Sequence of chain 1.B:
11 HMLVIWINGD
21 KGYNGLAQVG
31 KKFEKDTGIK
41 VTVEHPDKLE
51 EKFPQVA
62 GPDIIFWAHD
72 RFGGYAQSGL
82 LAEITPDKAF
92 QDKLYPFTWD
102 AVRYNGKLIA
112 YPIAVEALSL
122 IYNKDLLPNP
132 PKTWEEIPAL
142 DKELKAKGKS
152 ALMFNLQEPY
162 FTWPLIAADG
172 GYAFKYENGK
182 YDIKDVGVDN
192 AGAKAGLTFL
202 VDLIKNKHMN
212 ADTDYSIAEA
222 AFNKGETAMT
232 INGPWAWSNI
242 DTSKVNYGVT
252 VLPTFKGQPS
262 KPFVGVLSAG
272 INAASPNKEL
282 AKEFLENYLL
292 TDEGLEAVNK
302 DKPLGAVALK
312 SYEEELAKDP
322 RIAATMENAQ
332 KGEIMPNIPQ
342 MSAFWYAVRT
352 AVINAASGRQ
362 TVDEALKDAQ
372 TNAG

This protein binds this small molecule.
Small molecule (SMILES): OC[C@H]1O[C@H](O[C@H]2[C@H](O)[C@@H](O)[C@@H](O[C@H]3[C@H](O)[C@@H](O)[C@@H](O)O[C@@H]3CO)O[C@@H]2CO)[C@H](O)[C@@H](O)[C@@H]1O

Binding-site contacts:
Ligand atom O3 contacts residue GLU50 of chain 1.B at 2.6 Å (salt-bridge).
Ligand atom C4 contacts residue GLU50 of chain 1.B at 3.6 Å.
Ligand atom C6 contacts residue GLU159 of chain 1.B at 3.3 Å.
Ligand atom C1 contacts residue TYR161 of chain 1.B at 3.6 Å (hydrophobic).
Ligand atom O3 contacts residue GLU51 of chain 1.B at 3.5 Å.
Ligand atom O3 contacts residue ARG72 of chain 1.B at 2.7 Å (salt-bridge).
Ligand atom O6 contacts residue ARG350 of chain 1.B at 3.2 Å.
Ligand atom O3 contacts residue ALA69 of chain 1.B at 3.6 Å.
Ligand atom O6 contacts residue TYR161 of chain 1.B at 3.0 Å (h-bond).
Ligand atom C4 contacts residue TRP346 of chain 1.B at 3.6 Å (hydrophobic).
Ligand atom C3 contacts residue TRP68 of chain 1.B at 3.6 Å (hydrophobic).
Ligand atom O3 contacts residue TYR347 of chain 1.B at 3.5 Å (h-bond).
Ligand atom C5 contacts residue GLU159 of chain 1.B at 3.7 Å.
Ligand atom O5 contacts residue TRP346 of chain 1.B at 3.3 Å.
Ligand atom C2 contacts residue ARG72 of chain 1.B at 3.6 Å.
Ligand atom C6 contacts residue ARG350 of chain 1.B at 3.2 Å.
Ligand atom O1 contacts residue ASP20 of chain 1.B at 2.6 Å (salt-bridge).
Ligand atom O5 contacts residue TYR161 of chain 1.B at 3.2 Å.
Ligand atom O1 contacts residue LYS21 of chain 1.B at 3.3 Å (salt-bridge).
Ligand atom C3 contacts residue ARG72 of chain 1.B at 3.7 Å.
Ligand atom C3 contacts residue GLU50 of chain 1.B at 3.0 Å.
Ligand atom O6 contacts residue GLU159 of chain 1.B at 2.9 Å (salt-bridge).
Ligand atom O2 contacts residue ASP71 of chain 1.B at 2.7 Å (salt-bridge).
Ligand atom O2 contacts residue ALA69 of chain 1.B at 3.5 Å.
Ligand atom O4 contacts residue LYS48 of chain 1.B at 3.6 Å (salt-bridge).
Ligand atom O3 contacts residue TRP68 of chain 1.B at 3.1 Å (h-bond).
Ligand atom O2 contacts residue LYS21 of chain 1.B at 2.7 Å (salt-bridge).
Ligand atom C2 contacts residue GLU117 of chain 1.B at 3.5 Å.
Ligand atom O3 contacts residue GLU117 of chain 1.B at 3.5 Å (salt-bridge).
Ligand atom C2 contacts residue ASP71 of chain 1.B at 3.5 Å.
Ligand atom C1 contacts residue TRP236 of chain 1.B at 3.6 Å (hydrophobic).
Ligand atom C1 contacts residue ASP20 of chain 1.B at 3.4 Å.
Ligand atom O2 contacts residue TRP68 of chain 1.B at 3.5 Å (h-bond).
Ligand atom O3 contacts residue ASP71 of chain 1.B at 2.7 Å (salt-bridge).
Ligand atom O2 contacts residue GLU117 of chain 1.B at 2.7 Å (salt-bridge).
Ligand atom O4 contacts residue GLU50 of chain 1.B at 3.2 Å (salt-bridge).
Ligand atom C1 contacts residue TRP346 of chain 1.B at 3.5 Å (hydrophobic).
Ligand atom O6 contacts residue PRO160 of chain 1.B at 3.2 Å.
Ligand atom C3 contacts residue ASP71 of chain 1.B at 3.6 Å.
Ligand atom O2 contacts residue ARG72 of chain 1.B at 2.6 Å (salt-bridge).